The protein below binds the small molecule below.
Small molecule (SMILES): CCOC(=O)Nc1nc2cc3nc(NC)[nH]c3cc2c(=O)[nH]1

Binding-site contacts:
Ligand atom N4 contacts residue ALA232 of chain 1.A at 3.6 Å (h-bond).
Ligand atom C6 contacts residue TYR106 of chain 1.A at 3.5 Å (hydrophobic).
Ligand atom N5 contacts residue ASP156 of chain 1.A at 2.7 Å (salt-bridge).
Ligand atom O2 contacts residue GLY230 of chain 1.A at 2.7 Å (h-bond).
Ligand atom O2 contacts residue CYS158 of chain 1.A at 3.4 Å.
Ligand atom C contacts residue ASP102 of chain 1.A at 3.6 Å.
Ligand atom C1 contacts residue MET260 of chain 1.A at 3.6 Å (hydrophobic).
Ligand atom N2 contacts residue TYR106 of chain 1.A at 3.4 Å.
Ligand atom C4 contacts residue MET260 of chain 1.A at 3.4 Å (hydrophobic).
Ligand atom N contacts residue ASP156 of chain 1.A at 2.8 Å (salt-bridge).
Ligand atom O1 contacts residue ILE201 of chain 1.A at 3.6 Å.
Ligand atom N1 contacts residue TYR106 of chain 1.A at 3.3 Å.
Ligand atom C9 contacts residue TYR106 of chain 1.A at 3.5 Å (hydrophobic).
Ligand atom C2 contacts residue SER103 of chain 1.A at 3.7 Å.
Ligand atom O contacts residue MET260 of chain 1.A at 3.2 Å.
Ligand atom C12 contacts residue ASP156 of chain 1.A at 3.6 Å.
Ligand atom N3 contacts residue TYR106 of chain 1.A at 3.6 Å.
Ligand atom O2 contacts residue GLN203 of chain 1.A at 2.9 Å (h-bond).
Ligand atom C8 contacts residue GLY261 of chain 1.A at 3.5 Å.
Ligand atom C3 contacts residue ASP156 of chain 1.A at 3.5 Å.
Ligand atom C7 contacts residue TYR106 of chain 1.A at 3.5 Å (hydrophobic).
Ligand atom C contacts residue TYR258 of chain 1.A at 3.3 Å (hydrophobic).
Ligand atom C5 contacts residue TYR106 of chain 1.A at 3.4 Å (hydrophobic).
Ligand atom N contacts residue ILE201 of chain 1.A at 3.7 Å.
Ligand atom C2 contacts residue ILE201 of chain 1.A at 3.5 Å (hydrophobic).
Ligand atom C1 contacts residue MET153 of chain 1.A at 3.6 Å (hydrophobic).
Ligand atom C4 contacts residue TYR106 of chain 1.A at 3.5 Å (hydrophobic).
Ligand atom C1 contacts residue ASP102 of chain 1.A at 3.5 Å.
Ligand atom O1 contacts residue SER103 of chain 1.A at 2.8 Å (h-bond).
Ligand atom O2 contacts residue ASP156 of chain 1.A at 3.6 Å.
Ligand atom O2 contacts residue GLY229 of chain 1.A at 3.4 Å.
Ligand atom C9 contacts residue LEU231 of chain 1.A at 3.6 Å (hydrophobic).
Ligand atom N4 contacts residue LEU231 of chain 1.A at 2.8 Å (h-bond).
Ligand atom C3 contacts residue TYR106 of chain 1.A at 3.7 Å (hydrophobic).
Ligand atom C5 contacts residue MET260 of chain 1.A at 3.6 Å (hydrophobic).
Ligand atom C7 contacts residue ALA232 of chain 1.A at 3.6 Å (hydrophobic).
Ligand atom N3 contacts residue ALA232 of chain 1.A at 2.8 Å (h-bond).
Ligand atom C11 contacts residue MET260 of chain 1.A at 3.6 Å (hydrophobic).
Ligand atom C11 contacts residue TYR106 of chain 1.A at 3.6 Å (hydrophobic).
Ligand atom C2 contacts residue ASP156 of chain 1.A at 3.6 Å.

Sequence of chain 1.A:
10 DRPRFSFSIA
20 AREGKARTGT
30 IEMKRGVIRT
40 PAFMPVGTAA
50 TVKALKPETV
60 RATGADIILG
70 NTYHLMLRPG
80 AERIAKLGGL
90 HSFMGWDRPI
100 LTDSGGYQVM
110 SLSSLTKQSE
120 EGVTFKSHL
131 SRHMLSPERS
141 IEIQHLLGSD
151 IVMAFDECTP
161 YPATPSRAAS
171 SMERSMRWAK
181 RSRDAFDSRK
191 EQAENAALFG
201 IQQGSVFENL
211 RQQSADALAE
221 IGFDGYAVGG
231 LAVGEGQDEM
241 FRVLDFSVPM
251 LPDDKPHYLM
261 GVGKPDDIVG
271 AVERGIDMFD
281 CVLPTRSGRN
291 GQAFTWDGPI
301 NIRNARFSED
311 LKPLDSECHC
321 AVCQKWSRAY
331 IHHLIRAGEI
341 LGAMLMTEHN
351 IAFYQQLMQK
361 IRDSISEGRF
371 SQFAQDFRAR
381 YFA